This protein binds this small molecule.
Small molecule (SMILES): CC(=O)N[C@@H]1[C@@H](O)[C@H](O)[C@@H](CO)O[C@H]1O

Sequence of chain 1.A:
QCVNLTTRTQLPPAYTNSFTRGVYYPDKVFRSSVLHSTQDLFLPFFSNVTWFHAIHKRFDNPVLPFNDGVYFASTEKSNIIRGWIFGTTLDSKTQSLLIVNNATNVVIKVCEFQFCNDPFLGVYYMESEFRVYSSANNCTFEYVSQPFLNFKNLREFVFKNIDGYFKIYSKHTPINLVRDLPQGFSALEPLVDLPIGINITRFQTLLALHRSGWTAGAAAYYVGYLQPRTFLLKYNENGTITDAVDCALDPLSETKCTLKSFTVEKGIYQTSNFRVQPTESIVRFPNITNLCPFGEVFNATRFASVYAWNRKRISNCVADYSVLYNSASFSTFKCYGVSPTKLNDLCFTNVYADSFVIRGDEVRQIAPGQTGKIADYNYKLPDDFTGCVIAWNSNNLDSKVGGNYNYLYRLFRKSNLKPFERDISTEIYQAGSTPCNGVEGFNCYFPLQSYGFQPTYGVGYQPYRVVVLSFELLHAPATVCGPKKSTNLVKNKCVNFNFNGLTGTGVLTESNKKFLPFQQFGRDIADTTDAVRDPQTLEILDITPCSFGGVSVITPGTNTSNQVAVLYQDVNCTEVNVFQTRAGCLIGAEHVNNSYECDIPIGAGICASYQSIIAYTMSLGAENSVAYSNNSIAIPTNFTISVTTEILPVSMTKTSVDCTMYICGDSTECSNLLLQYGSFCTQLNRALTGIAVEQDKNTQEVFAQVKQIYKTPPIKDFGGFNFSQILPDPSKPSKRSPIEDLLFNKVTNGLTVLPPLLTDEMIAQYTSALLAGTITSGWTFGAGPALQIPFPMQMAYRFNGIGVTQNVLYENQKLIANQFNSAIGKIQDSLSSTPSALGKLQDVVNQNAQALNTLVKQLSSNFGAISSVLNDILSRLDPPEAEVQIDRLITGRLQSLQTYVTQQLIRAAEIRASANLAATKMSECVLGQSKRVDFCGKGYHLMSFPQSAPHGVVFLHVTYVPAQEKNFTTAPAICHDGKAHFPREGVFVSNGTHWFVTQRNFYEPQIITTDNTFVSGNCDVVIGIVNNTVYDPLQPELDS

Binding-site contacts:
Ligand atom O7 contacts residue ASN122 of chain 1.A at 3.3 Å (h-bond).
Ligand atom C8 contacts residue THR124 of chain 1.A at 3.8 Å.
Ligand atom C5 contacts residue VAL127 of chain 1.A at 4.1 Å (hydrophobic).
Ligand atom C8 contacts residue ASN122 of chain 1.A at 4.4 Å.
Ligand atom N2 contacts residue ASN122 of chain 1.A at 2.8 Å (h-bond).
Ligand atom C5 contacts residue ASN125 of chain 1.A at 4.0 Å.
Ligand atom C1 contacts residue THR124 of chain 1.A at 3.4 Å.
Ligand atom C8 contacts residue ALA123 of chain 1.A at 3.9 Å (hydrophobic).
Ligand atom C2 contacts residue ASN122 of chain 1.A at 2.4 Å.
Ligand atom C7 contacts residue THR124 of chain 1.A at 4.2 Å.
Ligand atom N2 contacts residue THR124 of chain 1.A at 3.2 Å (h-bond).
Ligand atom O5 contacts residue ASN125 of chain 1.A at 4.2 Å.
Ligand atom O5 contacts residue ASN122 of chain 1.A at 2.4 Å (h-bond).
Ligand atom C3 contacts residue THR124 of chain 1.A at 3.9 Å.
Ligand atom C1 contacts residue ASN125 of chain 1.A at 3.7 Å.
Ligand atom C6 contacts residue VAL127 of chain 1.A at 3.7 Å (hydrophobic).
Ligand atom C7 contacts residue ASN122 of chain 1.A at 3.2 Å.
Ligand atom O5 contacts residue VAL127 of chain 1.A at 4.2 Å.
Ligand atom C1 contacts residue ASN122 of chain 1.A at 1.4 Å.
Ligand atom C4 contacts residue ASN122 of chain 1.A at 4.2 Å.
Ligand atom C2 contacts residue THR124 of chain 1.A at 3.7 Å.
Ligand atom C3 contacts residue ASN122 of chain 1.A at 3.8 Å.
Ligand atom C5 contacts residue ASN122 of chain 1.A at 3.7 Å.
Ligand atom C3 contacts residue ASN125 of chain 1.A at 4.4 Å.